This small molecule binds to this protein.
Small molecule (SMILES): CC(=O)N[C@H]1[C@H](O[C@H]2[C@H](O)[C@@H](NC(C)=O)CO[C@@H]2CO)O[C@H](CO)[C@@H](O)[C@@H]1O

Sequence of chain 6.G:
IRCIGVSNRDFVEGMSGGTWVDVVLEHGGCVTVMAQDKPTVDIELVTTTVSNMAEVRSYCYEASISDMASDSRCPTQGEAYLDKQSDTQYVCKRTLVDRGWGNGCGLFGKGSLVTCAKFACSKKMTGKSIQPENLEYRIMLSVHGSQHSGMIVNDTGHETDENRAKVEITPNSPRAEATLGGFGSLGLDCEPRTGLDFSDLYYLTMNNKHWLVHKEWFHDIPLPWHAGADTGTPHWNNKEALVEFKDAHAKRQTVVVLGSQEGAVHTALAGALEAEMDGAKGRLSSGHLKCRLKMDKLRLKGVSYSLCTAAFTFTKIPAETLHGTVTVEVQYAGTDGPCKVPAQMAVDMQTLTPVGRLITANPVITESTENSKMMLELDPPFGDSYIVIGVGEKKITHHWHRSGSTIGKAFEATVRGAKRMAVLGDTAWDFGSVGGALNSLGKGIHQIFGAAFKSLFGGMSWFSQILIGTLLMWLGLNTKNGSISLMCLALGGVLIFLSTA

Binding-site contacts:
Ligand atom N2 contacts residue ASN154 of chain 6.G at 3.8 Å.
Ligand atom C2 contacts residue THR156 of chain 6.G at 4.2 Å.
Ligand atom C2 contacts residue ASN154 of chain 6.G at 3.5 Å.
Ligand atom C6 contacts residue MET151 of chain 6.G at 4.5 Å (hydrophobic).
Ligand atom C7 contacts residue THR156 of chain 6.G at 3.9 Å.
Ligand atom O6 contacts residue MET151 of chain 6.G at 3.4 Å.
Ligand atom C1 contacts residue THR156 of chain 6.G at 3.6 Å.
Ligand atom N2 contacts residue THR156 of chain 6.G at 3.6 Å (h-bond).
Ligand atom O7 contacts residue ASN154 of chain 6.G at 2.6 Å (h-bond).
Ligand atom C7 contacts residue ASN154 of chain 6.G at 3.3 Å.
Ligand atom C1 contacts residue ASN154 of chain 6.G at 3.4 Å.
Ligand atom C8 contacts residue THR156 of chain 6.G at 4.0 Å.
Ligand atom C8 contacts residue ASN154 of chain 6.G at 3.6 Å.
Ligand atom O5 contacts residue ASN154 of chain 6.G at 4.0 Å.